Binding-site contacts:
Ligand atom C7 contacts residue ASN654 of chain 1.C at 3.4 Å.
Ligand atom O7 contacts residue ASN654 of chain 1.C at 3.6 Å (h-bond).
Ligand atom C2 contacts residue ASN654 of chain 1.C at 2.5 Å.
Ligand atom C1 contacts residue ASN654 of chain 1.C at 1.4 Å.
Ligand atom C3 contacts residue ASN654 of chain 1.C at 3.8 Å.
Ligand atom N2 contacts residue ASN654 of chain 1.C at 2.9 Å (h-bond).
Ligand atom C4 contacts residue ASN654 of chain 1.C at 4.2 Å.
Ligand atom C5 contacts residue ASN654 of chain 1.C at 3.7 Å.
Ligand atom O5 contacts residue ASN654 of chain 1.C at 2.4 Å (h-bond).

A protein and the small-molecule ligand that binds it are described below.
Small molecule (SMILES): CC(=O)N[C@@H]1[C@@H](O)[C@H](O)[C@@H](CO)O[C@H]1O

Sequence of chain 1.C:
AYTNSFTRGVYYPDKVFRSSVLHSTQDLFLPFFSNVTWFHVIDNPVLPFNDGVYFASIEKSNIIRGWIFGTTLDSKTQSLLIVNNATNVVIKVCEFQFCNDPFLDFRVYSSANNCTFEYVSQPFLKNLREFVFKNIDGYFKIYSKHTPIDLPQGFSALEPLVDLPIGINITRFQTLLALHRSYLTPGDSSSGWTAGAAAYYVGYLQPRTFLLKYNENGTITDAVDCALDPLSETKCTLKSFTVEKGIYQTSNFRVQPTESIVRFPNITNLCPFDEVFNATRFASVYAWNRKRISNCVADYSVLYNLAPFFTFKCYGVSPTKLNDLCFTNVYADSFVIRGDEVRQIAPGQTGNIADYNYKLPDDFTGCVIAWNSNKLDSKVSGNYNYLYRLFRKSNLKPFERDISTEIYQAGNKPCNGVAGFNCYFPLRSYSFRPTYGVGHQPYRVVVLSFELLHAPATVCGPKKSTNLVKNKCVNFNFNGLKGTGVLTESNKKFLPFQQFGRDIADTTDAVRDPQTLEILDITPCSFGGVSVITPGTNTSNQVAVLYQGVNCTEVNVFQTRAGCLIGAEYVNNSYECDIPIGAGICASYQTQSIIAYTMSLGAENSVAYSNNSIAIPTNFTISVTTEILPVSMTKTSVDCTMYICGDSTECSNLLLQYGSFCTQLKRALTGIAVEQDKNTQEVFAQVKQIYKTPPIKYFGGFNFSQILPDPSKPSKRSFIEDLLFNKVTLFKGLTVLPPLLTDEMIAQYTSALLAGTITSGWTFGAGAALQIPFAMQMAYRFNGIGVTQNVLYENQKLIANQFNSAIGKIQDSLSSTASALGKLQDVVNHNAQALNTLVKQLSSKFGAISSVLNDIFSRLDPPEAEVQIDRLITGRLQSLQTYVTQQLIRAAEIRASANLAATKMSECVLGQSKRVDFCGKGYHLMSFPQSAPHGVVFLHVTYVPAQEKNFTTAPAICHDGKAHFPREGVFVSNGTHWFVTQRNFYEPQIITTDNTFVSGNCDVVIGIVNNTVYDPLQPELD